Sequence of chain 2.A:
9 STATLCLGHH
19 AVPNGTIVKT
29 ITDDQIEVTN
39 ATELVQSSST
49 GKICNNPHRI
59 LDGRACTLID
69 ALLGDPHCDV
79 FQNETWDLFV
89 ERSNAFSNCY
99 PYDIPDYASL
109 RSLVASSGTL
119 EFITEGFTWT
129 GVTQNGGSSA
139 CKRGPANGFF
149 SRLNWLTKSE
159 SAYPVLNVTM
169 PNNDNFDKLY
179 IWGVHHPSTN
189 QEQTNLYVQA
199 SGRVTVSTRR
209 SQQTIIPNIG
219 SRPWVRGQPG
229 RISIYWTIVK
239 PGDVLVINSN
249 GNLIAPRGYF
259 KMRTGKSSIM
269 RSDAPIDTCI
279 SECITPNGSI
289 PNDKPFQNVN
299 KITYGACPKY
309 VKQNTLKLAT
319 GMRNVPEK

Binding-site contacts:
Ligand atom C1 contacts residue ALA39 of chain 2.A at 4.3 Å (hydrophobic).
Ligand atom C7 contacts residue ASN38 of chain 2.A at 3.8 Å.
Ligand atom N2 contacts residue ASN38 of chain 2.A at 2.7 Å (h-bond).
Ligand atom O5 contacts residue ASN38 of chain 2.A at 2.4 Å (h-bond).
Ligand atom C4 contacts residue ASN38 of chain 2.A at 4.3 Å.
Ligand atom O6 contacts residue LEU52 of chain 2.B at 3.4 Å.
Ligand atom C6 contacts residue LEU52 of chain 2.B at 3.9 Å (hydrophobic).
Ligand atom C2 contacts residue ASN38 of chain 2.A at 2.5 Å.
Ligand atom O5 contacts residue THR318 of chain 2.A at 3.4 Å (h-bond).
Ligand atom O7 contacts residue ASN38 of chain 2.A at 4.4 Å.
Ligand atom C3 contacts residue ASN38 of chain 2.A at 3.8 Å.
Ligand atom C1 contacts residue ASN38 of chain 2.A at 1.5 Å.
Ligand atom O6 contacts residue THR318 of chain 2.A at 3.7 Å.
Ligand atom C1 contacts residue THR318 of chain 2.A at 3.4 Å.
Ligand atom O6 contacts residue ASN49 of chain 2.B at 4.5 Å.
Ligand atom C5 contacts residue ASN38 of chain 2.A at 3.7 Å.

This protein binds this small molecule.
Small molecule (SMILES): CC(=O)N[C@@H]1[C@@H](O)[C@H](O)[C@@H](CO)O[C@H]1O

Sequence of chain 2.B:
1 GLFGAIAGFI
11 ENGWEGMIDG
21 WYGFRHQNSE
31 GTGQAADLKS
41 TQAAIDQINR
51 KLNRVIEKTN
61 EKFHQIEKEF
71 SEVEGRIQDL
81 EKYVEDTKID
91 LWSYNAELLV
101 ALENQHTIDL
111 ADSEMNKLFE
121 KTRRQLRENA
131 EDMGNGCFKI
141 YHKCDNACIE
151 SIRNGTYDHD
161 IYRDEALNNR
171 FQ